Binding-site contacts:
Ligand atom O contacts residue GLY17 of chain 28.O at 4.0 Å.
Ligand atom CB contacts residue ALA34 of chain 28.N at 4.3 Å (hydrophobic).
Ligand atom CB contacts residue THR49 of chain 28.O at 4.0 Å.
Ligand atom CE2 contacts residue ASP55 of chain 28.O at 3.6 Å.
Ligand atom CZ contacts residue PHE31 of chain 28.N at 4.3 Å (hydrophobic).
Ligand atom N contacts residue VAL50 of chain 28.O at 4.2 Å.
Ligand atom OG1 contacts residue PRO48 of chain 28.O at 3.1 Å.
Ligand atom CB contacts residue PRO48 of chain 28.O at 3.9 Å (hydrophobic).
Ligand atom CB contacts residue VAL56 of chain 28.O at 4.2 Å (hydrophobic).
Ligand atom O contacts residue PRO52 of chain 28.O at 4.0 Å.
Ligand atom CD1 contacts residue ALA34 of chain 28.N at 4.3 Å (hydrophobic).
Ligand atom O contacts residue PRO48 of chain 28.O at 3.4 Å.
Ligand atom CB contacts residue TYR38 of chain 28.N at 3.6 Å (hydrophobic).
Ligand atom N contacts residue PRO52 of chain 28.O at 4.0 Å.
Ligand atom CA contacts residue VAL50 of chain 28.O at 3.0 Å (hydrophobic).
Ligand atom CD2 contacts residue HIS54 of chain 28.O at 4.4 Å.
Ligand atom CB contacts residue PRO52 of chain 28.O at 3.8 Å (hydrophobic).
Ligand atom CD2 contacts residue TYR38 of chain 28.N at 3.8 Å (hydrophobic).
Ligand atom CG contacts residue TYR38 of chain 28.N at 3.7 Å (hydrophobic).
Ligand atom NH1 contacts residue PHE31 of chain 28.N at 3.0 Å.
Ligand atom CD1 contacts residue TYR38 of chain 28.N at 4.4 Å (hydrophobic).
Ligand atom O contacts residue VAL50 of chain 28.O at 3.7 Å.
Ligand atom C contacts residue PRO48 of chain 28.O at 3.9 Å (hydrophobic).
Ligand atom CA contacts residue PRO52 of chain 28.O at 4.1 Å (hydrophobic).
Ligand atom CZ contacts residue PHE31 of chain 28.N at 4.2 Å (hydrophobic).
Ligand atom CD2 contacts residue ASP55 of chain 28.O at 3.8 Å.
Ligand atom N contacts residue VAL50 of chain 28.O at 3.6 Å (h-bond).
Ligand atom NH2 contacts residue MET606 of chain 28.O at 4.2 Å.
Ligand atom NH1 contacts residue GLY27 of chain 28.N at 4.4 Å.
Ligand atom CE2 contacts residue THR599 of chain 28.O at 4.2 Å.
Ligand atom O contacts residue THR49 of chain 28.O at 4.2 Å.
Ligand atom O contacts residue ALA34 of chain 28.N at 4.1 Å.
Ligand atom CD2 contacts residue VAL56 of chain 28.O at 3.8 Å (hydrophobic).
Ligand atom CA contacts residue PRO48 of chain 28.O at 4.2 Å (hydrophobic).
Ligand atom C contacts residue VAL50 of chain 28.O at 3.6 Å (hydrophobic).
Ligand atom NH1 contacts residue MET606 of chain 28.O at 4.0 Å.
Ligand atom C contacts residue PRO52 of chain 28.O at 4.2 Å (hydrophobic).
Ligand atom NH2 contacts residue THR602 of chain 28.O at 4.4 Å.
Ligand atom OG1 contacts residue THR49 of chain 28.O at 4.2 Å.
Ligand atom CA contacts residue ALA51 of chain 28.O at 4.4 Å (hydrophobic).

Sequence of chain 28.N:
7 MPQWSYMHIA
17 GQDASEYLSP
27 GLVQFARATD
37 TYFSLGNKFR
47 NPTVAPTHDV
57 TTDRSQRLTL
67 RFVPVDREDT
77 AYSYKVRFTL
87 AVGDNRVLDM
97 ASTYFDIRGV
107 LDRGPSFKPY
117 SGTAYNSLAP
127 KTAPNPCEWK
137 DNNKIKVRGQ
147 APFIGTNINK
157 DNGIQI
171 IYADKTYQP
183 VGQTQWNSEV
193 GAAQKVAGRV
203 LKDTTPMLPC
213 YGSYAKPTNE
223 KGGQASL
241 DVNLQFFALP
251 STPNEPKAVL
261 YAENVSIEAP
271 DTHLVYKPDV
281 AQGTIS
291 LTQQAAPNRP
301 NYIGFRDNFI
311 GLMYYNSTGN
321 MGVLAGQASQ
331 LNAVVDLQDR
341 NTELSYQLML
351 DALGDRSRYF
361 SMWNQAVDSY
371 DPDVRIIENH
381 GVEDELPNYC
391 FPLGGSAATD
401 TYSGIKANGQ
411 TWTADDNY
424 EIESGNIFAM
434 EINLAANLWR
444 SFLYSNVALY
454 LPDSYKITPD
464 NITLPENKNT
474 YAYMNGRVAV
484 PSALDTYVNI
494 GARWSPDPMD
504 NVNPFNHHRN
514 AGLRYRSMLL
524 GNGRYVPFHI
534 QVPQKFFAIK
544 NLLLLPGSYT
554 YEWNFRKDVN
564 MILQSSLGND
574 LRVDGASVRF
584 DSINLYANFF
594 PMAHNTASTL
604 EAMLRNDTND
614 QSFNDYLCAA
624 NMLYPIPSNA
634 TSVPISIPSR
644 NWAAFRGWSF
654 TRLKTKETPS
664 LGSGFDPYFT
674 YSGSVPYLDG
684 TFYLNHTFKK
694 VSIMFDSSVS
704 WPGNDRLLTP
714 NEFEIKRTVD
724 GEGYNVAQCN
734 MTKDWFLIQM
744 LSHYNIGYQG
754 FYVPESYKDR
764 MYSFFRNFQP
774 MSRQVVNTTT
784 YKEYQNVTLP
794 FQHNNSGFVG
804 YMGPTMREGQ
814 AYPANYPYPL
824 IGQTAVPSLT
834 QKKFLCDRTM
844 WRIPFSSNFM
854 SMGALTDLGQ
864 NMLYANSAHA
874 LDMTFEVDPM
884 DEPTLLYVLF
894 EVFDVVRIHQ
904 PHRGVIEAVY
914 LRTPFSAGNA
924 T

Sequence of chain 28.P:
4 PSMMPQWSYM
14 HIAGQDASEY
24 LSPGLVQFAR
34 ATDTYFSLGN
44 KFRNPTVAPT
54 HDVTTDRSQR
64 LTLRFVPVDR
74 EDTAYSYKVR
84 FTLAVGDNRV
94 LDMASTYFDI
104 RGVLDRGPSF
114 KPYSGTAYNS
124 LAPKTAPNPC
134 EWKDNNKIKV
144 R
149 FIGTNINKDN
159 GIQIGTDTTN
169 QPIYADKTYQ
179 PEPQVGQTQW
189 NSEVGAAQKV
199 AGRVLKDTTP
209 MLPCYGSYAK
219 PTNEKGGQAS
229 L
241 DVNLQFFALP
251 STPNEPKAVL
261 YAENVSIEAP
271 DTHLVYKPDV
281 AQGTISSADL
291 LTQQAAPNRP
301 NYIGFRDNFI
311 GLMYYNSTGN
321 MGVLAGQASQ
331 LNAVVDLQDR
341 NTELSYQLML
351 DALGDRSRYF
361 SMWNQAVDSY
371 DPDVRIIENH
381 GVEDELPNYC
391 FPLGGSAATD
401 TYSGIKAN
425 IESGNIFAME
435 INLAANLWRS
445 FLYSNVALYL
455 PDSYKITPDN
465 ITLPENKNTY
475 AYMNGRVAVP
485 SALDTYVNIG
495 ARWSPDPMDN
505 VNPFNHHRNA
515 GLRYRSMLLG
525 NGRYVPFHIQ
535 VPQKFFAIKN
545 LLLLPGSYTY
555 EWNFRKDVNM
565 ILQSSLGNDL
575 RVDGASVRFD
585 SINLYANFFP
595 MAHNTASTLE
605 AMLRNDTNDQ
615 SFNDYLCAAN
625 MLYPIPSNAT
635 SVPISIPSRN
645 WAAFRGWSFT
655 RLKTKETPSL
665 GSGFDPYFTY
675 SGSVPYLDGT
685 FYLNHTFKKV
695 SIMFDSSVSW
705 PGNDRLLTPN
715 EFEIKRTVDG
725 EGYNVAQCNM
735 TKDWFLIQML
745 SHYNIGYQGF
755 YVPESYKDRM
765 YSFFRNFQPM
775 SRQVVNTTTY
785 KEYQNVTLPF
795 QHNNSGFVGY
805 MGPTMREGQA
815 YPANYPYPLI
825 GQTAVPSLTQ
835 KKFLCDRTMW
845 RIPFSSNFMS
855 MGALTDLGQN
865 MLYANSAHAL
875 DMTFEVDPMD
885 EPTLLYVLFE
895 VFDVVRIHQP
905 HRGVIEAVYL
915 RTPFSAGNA

Sequence of chain 28.O:
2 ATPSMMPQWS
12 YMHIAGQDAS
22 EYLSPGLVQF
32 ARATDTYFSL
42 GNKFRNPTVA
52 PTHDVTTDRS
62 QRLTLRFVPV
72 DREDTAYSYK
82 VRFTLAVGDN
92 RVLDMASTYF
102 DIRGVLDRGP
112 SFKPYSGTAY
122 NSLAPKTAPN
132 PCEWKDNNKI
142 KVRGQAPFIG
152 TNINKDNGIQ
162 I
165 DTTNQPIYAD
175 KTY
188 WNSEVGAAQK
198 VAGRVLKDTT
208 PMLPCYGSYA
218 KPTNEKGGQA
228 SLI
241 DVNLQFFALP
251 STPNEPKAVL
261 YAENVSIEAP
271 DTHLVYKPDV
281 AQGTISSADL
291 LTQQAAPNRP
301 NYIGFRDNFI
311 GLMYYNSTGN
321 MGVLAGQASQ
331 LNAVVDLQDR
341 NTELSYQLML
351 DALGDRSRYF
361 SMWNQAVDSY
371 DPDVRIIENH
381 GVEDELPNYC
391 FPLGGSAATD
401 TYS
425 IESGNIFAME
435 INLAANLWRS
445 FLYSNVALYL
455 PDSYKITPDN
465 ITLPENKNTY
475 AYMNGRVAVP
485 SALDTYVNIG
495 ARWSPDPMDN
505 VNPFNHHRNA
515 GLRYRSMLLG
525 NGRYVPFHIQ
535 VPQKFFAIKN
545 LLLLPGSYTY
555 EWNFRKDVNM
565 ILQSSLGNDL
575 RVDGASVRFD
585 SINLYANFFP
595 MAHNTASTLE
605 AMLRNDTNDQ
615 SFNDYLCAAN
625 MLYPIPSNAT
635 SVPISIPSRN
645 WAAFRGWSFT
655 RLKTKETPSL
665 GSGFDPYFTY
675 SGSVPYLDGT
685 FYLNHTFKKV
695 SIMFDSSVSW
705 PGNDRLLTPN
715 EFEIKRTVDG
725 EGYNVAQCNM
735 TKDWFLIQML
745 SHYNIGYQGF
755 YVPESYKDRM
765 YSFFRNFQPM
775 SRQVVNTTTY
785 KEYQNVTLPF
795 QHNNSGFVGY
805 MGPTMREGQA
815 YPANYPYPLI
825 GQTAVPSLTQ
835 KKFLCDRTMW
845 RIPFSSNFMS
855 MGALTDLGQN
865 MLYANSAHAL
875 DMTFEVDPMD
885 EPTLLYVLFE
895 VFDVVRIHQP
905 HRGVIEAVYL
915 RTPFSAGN

The small molecule below binds the protein below.
Small molecule (SMILES): CSCC[C@H](NC(=O)[C@H](Cc1ccccc1)NC(=O)[C@H]1CCCN1C(=O)[C@@H](N)CCCN=C(N)N)C(=O)NCC(=O)N[C@@H](C=O)[C@@H](C)O